Sequence of chain 1.A:
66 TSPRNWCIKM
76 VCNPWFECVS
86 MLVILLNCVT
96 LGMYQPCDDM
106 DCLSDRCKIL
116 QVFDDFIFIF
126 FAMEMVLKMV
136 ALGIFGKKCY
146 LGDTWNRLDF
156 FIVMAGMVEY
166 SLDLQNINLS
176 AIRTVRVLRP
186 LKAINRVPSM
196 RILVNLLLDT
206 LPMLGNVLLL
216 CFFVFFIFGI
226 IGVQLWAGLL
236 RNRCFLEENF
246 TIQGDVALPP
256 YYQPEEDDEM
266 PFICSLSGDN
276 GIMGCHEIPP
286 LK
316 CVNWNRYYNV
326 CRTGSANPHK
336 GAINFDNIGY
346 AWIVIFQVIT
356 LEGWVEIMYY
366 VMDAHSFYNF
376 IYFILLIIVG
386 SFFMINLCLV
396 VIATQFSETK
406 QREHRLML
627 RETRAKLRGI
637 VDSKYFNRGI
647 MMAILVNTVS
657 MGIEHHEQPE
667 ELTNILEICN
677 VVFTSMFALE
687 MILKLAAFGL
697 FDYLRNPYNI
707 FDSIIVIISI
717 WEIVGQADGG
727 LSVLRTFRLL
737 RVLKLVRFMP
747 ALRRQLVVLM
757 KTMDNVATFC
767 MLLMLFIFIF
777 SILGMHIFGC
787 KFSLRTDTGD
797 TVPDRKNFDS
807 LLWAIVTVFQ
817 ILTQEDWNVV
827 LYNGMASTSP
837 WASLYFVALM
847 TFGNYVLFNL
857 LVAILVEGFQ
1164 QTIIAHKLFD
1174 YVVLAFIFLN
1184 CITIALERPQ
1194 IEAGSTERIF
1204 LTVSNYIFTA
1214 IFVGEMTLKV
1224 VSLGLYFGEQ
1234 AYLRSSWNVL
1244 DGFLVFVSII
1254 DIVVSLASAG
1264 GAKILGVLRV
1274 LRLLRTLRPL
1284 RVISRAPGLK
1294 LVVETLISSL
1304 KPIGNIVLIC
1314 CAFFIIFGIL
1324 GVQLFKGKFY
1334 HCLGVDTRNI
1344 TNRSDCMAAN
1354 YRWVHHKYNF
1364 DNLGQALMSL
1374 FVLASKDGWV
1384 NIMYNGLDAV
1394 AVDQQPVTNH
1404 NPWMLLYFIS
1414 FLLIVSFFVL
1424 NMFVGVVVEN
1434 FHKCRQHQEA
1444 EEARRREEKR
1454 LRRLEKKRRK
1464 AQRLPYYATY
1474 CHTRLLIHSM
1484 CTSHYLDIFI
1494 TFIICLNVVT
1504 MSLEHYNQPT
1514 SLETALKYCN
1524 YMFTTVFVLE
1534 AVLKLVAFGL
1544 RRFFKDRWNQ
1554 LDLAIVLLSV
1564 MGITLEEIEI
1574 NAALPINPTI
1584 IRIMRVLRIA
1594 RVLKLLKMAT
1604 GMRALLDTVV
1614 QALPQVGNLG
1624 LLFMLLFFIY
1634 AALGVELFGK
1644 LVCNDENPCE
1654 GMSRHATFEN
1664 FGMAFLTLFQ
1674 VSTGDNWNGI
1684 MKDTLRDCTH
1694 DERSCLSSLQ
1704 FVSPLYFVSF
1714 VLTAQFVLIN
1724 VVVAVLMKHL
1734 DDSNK

Binding-site contacts:
Ligand atom C8 contacts residue ASN1345 of chain 1.A at 3.9 Å.
Ligand atom C2 contacts residue ASN1345 of chain 1.A at 2.4 Å.
Ligand atom O5 contacts residue ASP1348 of chain 1.A at 3.6 Å (salt-bridge).
Ligand atom C8 contacts residue SER1347 of chain 1.A at 3.4 Å.
Ligand atom O5 contacts residue ASN1345 of chain 1.A at 2.4 Å (h-bond).
Ligand atom C5 contacts residue ASP1348 of chain 1.A at 4.0 Å.
Ligand atom C7 contacts residue ASN1345 of chain 1.A at 3.6 Å.
Ligand atom O7 contacts residue ASN1345 of chain 1.A at 4.4 Å.
Ligand atom C5 contacts residue ASN1345 of chain 1.A at 3.7 Å.
Ligand atom C1 contacts residue ASN1345 of chain 1.A at 1.4 Å.
Ligand atom O5 contacts residue THR1344 of chain 1.A at 4.3 Å.
Ligand atom C1 contacts residue ASP1348 of chain 1.A at 4.2 Å.
Ligand atom C6 contacts residue ASP1348 of chain 1.A at 3.9 Å.
Ligand atom C4 contacts residue ASN1345 of chain 1.A at 4.2 Å.
Ligand atom C1 contacts residue SER1347 of chain 1.A at 3.9 Å.
Ligand atom C7 contacts residue SER1347 of chain 1.A at 4.1 Å.
Ligand atom N2 contacts residue ASN1345 of chain 1.A at 2.9 Å (h-bond).
Ligand atom C3 contacts residue ASN1345 of chain 1.A at 3.8 Å.

The small molecule below binds the protein below.
Small molecule (SMILES): CC(=O)N[C@@H]1[C@@H](O)[C@H](O)[C@@H](CO)O[C@H]1O